Sequence of chain 1.G:
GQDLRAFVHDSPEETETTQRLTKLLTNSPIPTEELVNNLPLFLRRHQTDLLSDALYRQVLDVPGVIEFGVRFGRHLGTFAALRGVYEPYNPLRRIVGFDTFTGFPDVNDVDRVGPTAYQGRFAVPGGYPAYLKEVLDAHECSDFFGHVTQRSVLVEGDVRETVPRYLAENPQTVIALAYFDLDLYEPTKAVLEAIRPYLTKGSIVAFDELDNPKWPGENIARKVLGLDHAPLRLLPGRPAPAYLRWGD

This protein binds this small molecule.
Small molecule (SMILES): N[C@@H](CCC(=O)O)C(=O)O

Binding-site contacts:
Ligand atom CD contacts residue TRP223 of chain 1.G at 3.7 Å (hydrophobic).
Ligand atom C contacts residue ASP216 of chain 1.G at 4.0 Å.
Ligand atom CD contacts residue PHE130 of chain 1.G at 4.0 Å (hydrophobic).
Ligand atom CA contacts residue GLU217 of chain 1.G at 3.6 Å.
Ligand atom N contacts residue GLU217 of chain 1.G at 2.8 Å (salt-bridge).
Ligand atom CG contacts residue TRP223 of chain 1.G at 4.0 Å (hydrophobic).
Ligand atom CB contacts residue GLU217 of chain 1.G at 4.1 Å.
Ligand atom O contacts residue EDO1 of chain 1.OA at 3.7 Å.
Ligand atom OE2 contacts residue TRP223 of chain 1.G at 3.0 Å (h-bond).
Ligand atom CB contacts residue PHE130 of chain 1.G at 4.0 Å (hydrophobic).
Ligand atom CG contacts residue GLU217 of chain 1.G at 3.4 Å.
Ligand atom O contacts residue GLU217 of chain 1.G at 3.2 Å (salt-bridge).
Ligand atom O contacts residue ASP216 of chain 1.G at 3.3 Å (salt-bridge).
Ligand atom N contacts residue NA1 of chain 1.NA at 4.0 Å.
Ligand atom N contacts residue ASP191 of chain 1.G at 4.1 Å.
Ligand atom CA contacts residue ASP216 of chain 1.G at 3.8 Å.
Ligand atom C contacts residue GLU217 of chain 1.G at 3.7 Å.
Ligand atom OE1 contacts residue PHE130 of chain 1.G at 3.4 Å.
Ligand atom C contacts residue NA1 of chain 1.NA at 4.0 Å.
Ligand atom N contacts residue ASP189 of chain 1.G at 3.6 Å (salt-bridge).
Ligand atom O contacts residue NA1 of chain 1.NA at 2.9 Å (h-bond).
Ligand atom OE2 contacts residue LYS222 of chain 1.G at 3.8 Å.
Ligand atom N contacts residue ASP216 of chain 1.G at 2.8 Å (salt-bridge).